Binding-site contacts:
Ligand atom N contacts residue TYR8 of chain 1.A at 3.5 Å (h-bond).
Ligand atom CG2 contacts residue THR164 of chain 1.A at 3.5 Å.
Ligand atom CA contacts residue TYR160 of chain 1.A at 3.6 Å (hydrophobic).
Ligand atom OXT contacts residue TYR85 of chain 1.A at 3.5 Å (h-bond).
Ligand atom CB contacts residue GLN71 of chain 1.A at 3.5 Å.
Ligand atom CA contacts residue TYR172 of chain 1.A at 3.6 Å (hydrophobic).
Ligand atom CA contacts residue EDO1 of chain 1.G at 3.5 Å.
Ligand atom N contacts residue TYR8 of chain 1.A at 2.8 Å (h-bond).
Ligand atom O contacts residue EDO1 of chain 1.G at 3.4 Å.
Ligand atom N contacts residue THR74 of chain 1.A at 3.5 Å.
Ligand atom CB contacts residue TYR100 of chain 1.A at 3.3 Å (hydrophobic).
Ligand atom N contacts residue SER78 of chain 1.A at 3.0 Å (h-bond).
Ligand atom CA contacts residue TYR100 of chain 1.A at 3.3 Å (hydrophobic).
Ligand atom O contacts residue THR144 of chain 1.A at 2.7 Å (h-bond).
Ligand atom N contacts residue TYR160 of chain 1.A at 3.6 Å.
Ligand atom C contacts residue TYR8 of chain 1.A at 3.2 Å (hydrophobic).
Ligand atom O contacts residue ILE67 of chain 1.A at 3.5 Å.
Ligand atom N contacts residue EDO1 of chain 1.G at 2.7 Å (h-bond).
Ligand atom O contacts residue GLN156 of chain 1.A at 3.4 Å (h-bond).
Ligand atom ND2 contacts residue GLN71 of chain 1.A at 2.9 Å (h-bond).
Ligand atom O contacts residue TYR85 of chain 1.A at 2.7 Å (h-bond).
Ligand atom CA contacts residue TYR8 of chain 1.A at 3.1 Å (hydrophobic).
Ligand atom OD2 contacts residue ARG63 of chain 1.A at 3.0 Å (salt-bridge).
Ligand atom CG2 contacts residue TRP168 of chain 1.A at 3.5 Å (hydrophobic).
Ligand atom N contacts residue TYR172 of chain 1.A at 2.8 Å (h-bond).
Ligand atom CG contacts residue ARG63 of chain 1.A at 3.6 Å.
Ligand atom OG1 contacts residue TYR60 of chain 1.A at 3.5 Å.
Ligand atom CB contacts residue EDO1 of chain 1.G at 3.4 Å.
Ligand atom OE1 contacts residue ASP157 of chain 1.A at 2.9 Å (salt-bridge).
Ligand atom CB contacts residue ARG63 of chain 1.A at 3.5 Å.
Ligand atom CA contacts residue EDO1 of chain 1.G at 3.6 Å.
Ligand atom CD1 contacts residue SER78 of chain 1.A at 3.5 Å.
Ligand atom N contacts residue TYR100 of chain 1.A at 3.0 Å (h-bond).
Ligand atom SD contacts residue ASN81 of chain 1.A at 3.4 Å (h-bond).
Ligand atom CA contacts residue SER78 of chain 1.A at 3.4 Å.
Ligand atom O contacts residue TYR160 of chain 1.A at 2.7 Å (h-bond).
Ligand atom OXT contacts residue ASN81 of chain 1.A at 2.8 Å (h-bond).
Ligand atom C contacts residue TYR85 of chain 1.A at 3.5 Å (hydrophobic).
Ligand atom OG1 contacts residue ASN64 of chain 1.A at 3.3 Å (h-bond).
Ligand atom O contacts residue TRP148 of chain 1.A at 3.0 Å (h-bond).

Sequence of chain 1.A:
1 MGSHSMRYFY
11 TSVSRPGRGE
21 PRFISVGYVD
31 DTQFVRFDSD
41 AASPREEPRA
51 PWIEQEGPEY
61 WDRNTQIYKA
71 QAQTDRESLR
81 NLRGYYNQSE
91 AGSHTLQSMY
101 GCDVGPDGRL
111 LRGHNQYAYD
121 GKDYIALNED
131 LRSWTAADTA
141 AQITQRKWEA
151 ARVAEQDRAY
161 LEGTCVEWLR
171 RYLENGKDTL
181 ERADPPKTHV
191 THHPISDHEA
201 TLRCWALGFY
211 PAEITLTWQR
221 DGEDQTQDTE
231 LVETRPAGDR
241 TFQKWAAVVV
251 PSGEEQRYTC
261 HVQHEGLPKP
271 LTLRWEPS

A small-molecule ligand and the protein it binds are described below.
Small molecule (SMILES): CSCC[C@H](NC(=O)[C@@H](NC(=O)[C@H](CC(N)=O)NC(=O)[C@H](CC(C)C)NC(=O)[C@H](CC(=O)O)NC(=O)[C@H](CCC(N)=O)NC(=O)[C@@H]1CCCN1C(=O)[C@@H](N)[C@@H](C)O)[C@@H](C)O)C(=O)N[C@@H](CC(C)C)C(=O)O